Binding-site contacts:
Ligand atom O7 contacts residue GLU374 of chain 1.A at 4.5 Å.
Ligand atom C1 contacts residue TYR371 of chain 1.A at 3.8 Å (hydrophobic).
Ligand atom O6 contacts residue MET382 of chain 1.A at 3.8 Å.
Ligand atom C5 contacts residue MET382 of chain 1.A at 4.3 Å (hydrophobic).
Ligand atom O4 contacts residue GLN369 of chain 1.A at 3.9 Å.
Ligand atom C6 contacts residue MET382 of chain 1.A at 3.8 Å (hydrophobic).
Ligand atom N2 contacts residue GLN375 of chain 1.A at 4.2 Å.
Ligand atom N2 contacts residue ASN379 of chain 1.A at 2.8 Å (h-bond).
Ligand atom C7 contacts residue ASN379 of chain 1.A at 3.6 Å.
Ligand atom C2 contacts residue GLN375 of chain 1.A at 4.2 Å.
Ligand atom C2 contacts residue ASN379 of chain 1.A at 2.5 Å.
Ligand atom C3 contacts residue ASN379 of chain 1.A at 3.8 Å.
Ligand atom O5 contacts residue MET382 of chain 1.A at 3.5 Å.
Ligand atom C8 contacts residue ASP385 of chain 1.A at 4.0 Å.
Ligand atom C1 contacts residue MET382 of chain 1.A at 4.0 Å (hydrophobic).
Ligand atom O7 contacts residue GLN375 of chain 1.A at 3.4 Å.
Ligand atom O6 contacts residue TYR386 of chain 1.A at 3.7 Å.
Ligand atom C1 contacts residue GLN375 of chain 1.A at 4.3 Å.
Ligand atom O5 contacts residue ASN379 of chain 1.A at 2.4 Å (h-bond).
Ligand atom O5 contacts residue TYR371 of chain 1.A at 4.3 Å.
Ligand atom C4 contacts residue TYR371 of chain 1.A at 4.1 Å (hydrophobic).
Ligand atom C1 contacts residue ASN379 of chain 1.A at 1.4 Å.
Ligand atom C5 contacts residue ASP385 of chain 1.A at 4.5 Å.
Ligand atom O6 contacts residue TYR371 of chain 1.A at 4.3 Å.
Ligand atom O4 contacts residue TYR371 of chain 1.A at 4.4 Å.
Ligand atom O7 contacts residue ASN379 of chain 1.A at 4.1 Å.
Ligand atom N2 contacts residue TYR371 of chain 1.A at 4.5 Å.
Ligand atom C7 contacts residue GLN375 of chain 1.A at 3.9 Å.
Ligand atom C5 contacts residue ASN379 of chain 1.A at 3.7 Å.
Ligand atom O6 contacts residue GLN375 of chain 1.A at 2.9 Å (h-bond).
Ligand atom O6 contacts residue ASP385 of chain 1.A at 2.8 Å (salt-bridge).
Ligand atom C6 contacts residue TYR371 of chain 1.A at 3.2 Å (hydrophobic).
Ligand atom C4 contacts residue ASN379 of chain 1.A at 4.3 Å.
Ligand atom C6 contacts residue GLN375 of chain 1.A at 4.3 Å.
Ligand atom C5 contacts residue TYR371 of chain 1.A at 4.2 Å (hydrophobic).
Ligand atom C6 contacts residue ASP385 of chain 1.A at 4.1 Å.
Ligand atom C6 contacts residue TYR386 of chain 1.A at 3.6 Å (hydrophobic).

Sequence of chain 1.A:
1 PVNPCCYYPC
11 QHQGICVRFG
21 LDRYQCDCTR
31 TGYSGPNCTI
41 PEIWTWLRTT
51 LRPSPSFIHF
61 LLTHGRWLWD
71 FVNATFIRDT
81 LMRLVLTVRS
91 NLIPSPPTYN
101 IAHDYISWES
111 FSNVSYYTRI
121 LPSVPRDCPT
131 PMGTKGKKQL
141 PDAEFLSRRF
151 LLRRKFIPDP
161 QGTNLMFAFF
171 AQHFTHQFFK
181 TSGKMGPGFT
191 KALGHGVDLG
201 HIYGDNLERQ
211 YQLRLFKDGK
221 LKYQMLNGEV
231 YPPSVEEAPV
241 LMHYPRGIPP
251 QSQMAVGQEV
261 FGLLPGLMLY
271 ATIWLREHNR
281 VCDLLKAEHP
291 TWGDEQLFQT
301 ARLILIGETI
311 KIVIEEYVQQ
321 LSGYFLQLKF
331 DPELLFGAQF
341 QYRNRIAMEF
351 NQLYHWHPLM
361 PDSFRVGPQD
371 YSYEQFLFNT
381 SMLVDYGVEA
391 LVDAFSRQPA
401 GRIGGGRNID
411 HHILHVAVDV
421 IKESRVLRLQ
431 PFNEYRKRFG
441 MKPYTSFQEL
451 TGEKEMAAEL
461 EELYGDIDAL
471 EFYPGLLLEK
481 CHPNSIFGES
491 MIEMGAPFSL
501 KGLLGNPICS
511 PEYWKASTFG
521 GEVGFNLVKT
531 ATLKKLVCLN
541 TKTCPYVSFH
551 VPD

A protein and the small-molecule ligand that binds it are described below.
Small molecule (SMILES): CC(=O)N[C@H]1[C@H](O[C@H]2[C@H](O)[C@@H](NC(C)=O)CO[C@@H]2CO)O[C@H](CO)[C@@H](O)[C@@H]1O